Binding-site contacts:
Ligand atom N3A contacts residue ALA24 of chain 3.C at 3.8 Å.
Ligand atom N3A contacts residue PRO174 of chain 3.A at 3.7 Å.
Ligand atom C5B contacts residue PHE186 of chain 3.A at 3.9 Å (hydrophobic).
Ligand atom C2B contacts residue VAL188 of chain 3.A at 3.5 Å (hydrophobic).
Ligand atom C5B contacts residue MET224 of chain 3.A at 3.8 Å (hydrophobic).
Ligand atom C4C contacts residue VAL188 of chain 3.A at 3.7 Å (hydrophobic).
Ligand atom C1B contacts residue VAL188 of chain 3.A at 3.8 Å (hydrophobic).
Ligand atom C1B contacts residue ILE104 of chain 3.A at 4.0 Å (hydrophobic).
Ligand atom O1A contacts residue PHE186 of chain 3.A at 3.0 Å.
Ligand atom C2A contacts residue TYR152 of chain 3.A at 3.6 Å (hydrophobic).
Ligand atom C1C contacts residue LEU106 of chain 3.A at 3.8 Å (hydrophobic).
Ligand atom C4B contacts residue TYR152 of chain 3.A at 3.8 Å (hydrophobic).
Ligand atom N2 contacts residue LEU106 of chain 3.A at 3.8 Å.
Ligand atom C5A contacts residue VAL176 of chain 3.A at 3.6 Å (hydrophobic).
Ligand atom C5A contacts residue ALA150 of chain 3.A at 3.6 Å (hydrophobic).
Ligand atom C5B contacts residue TYR128 of chain 3.A at 4.0 Å (hydrophobic).
Ligand atom C2C contacts residue MET221 of chain 3.A at 4.0 Å (hydrophobic).
Ligand atom C1C contacts residue TYR128 of chain 3.A at 3.7 Å (hydrophobic).
Ligand atom N3A contacts residue TYR152 of chain 3.A at 3.5 Å.
Ligand atom C5A contacts residue PHE186 of chain 3.A at 3.5 Å (hydrophobic).
Ligand atom C3B contacts residue VAL188 of chain 3.A at 3.8 Å (hydrophobic).
Ligand atom O1 contacts residue LEU106 of chain 3.A at 3.8 Å.
Ligand atom C4 contacts residue TYR197 of chain 3.A at 3.8 Å (hydrophobic).
Ligand atom C1B contacts residue TYR128 of chain 3.A at 3.6 Å (hydrophobic).
Ligand atom O1B contacts residue TYR128 of chain 3.A at 3.4 Å (h-bond).
Ligand atom C4 contacts residue LEU106 of chain 3.A at 3.9 Å (hydrophobic).
Ligand atom C4C contacts residue VAL191 of chain 3.A at 3.0 Å (hydrophobic).
Ligand atom C4B contacts residue PHE186 of chain 3.A at 3.6 Å (hydrophobic).
Ligand atom C4A contacts residue PRO174 of chain 3.A at 3.1 Å (hydrophobic).
Ligand atom C5 contacts residue LEU106 of chain 3.A at 3.8 Å (hydrophobic).
Ligand atom C6B contacts residue TYR128 of chain 3.A at 3.3 Å (hydrophobic).
Ligand atom C6B contacts residue ILE104 of chain 3.A at 3.6 Å (hydrophobic).
Ligand atom C2C contacts residue TYR197 of chain 3.A at 3.7 Å (hydrophobic).
Ligand atom N3A contacts residue PHE186 of chain 3.A at 4.0 Å.
Ligand atom O1B contacts residue ILE104 of chain 3.A at 3.9 Å.
Ligand atom O1 contacts residue MET221 of chain 3.A at 3.9 Å.
Ligand atom C3B contacts residue TYR152 of chain 3.A at 3.7 Å (hydrophobic).
Ligand atom C3C contacts residue TYR128 of chain 3.A at 3.4 Å (hydrophobic).
Ligand atom C5C contacts residue VAL191 of chain 3.A at 3.8 Å (hydrophobic).
Ligand atom C2A contacts residue PHE186 of chain 3.A at 3.3 Å (hydrophobic).

The protein below binds the small molecule below.
Small molecule (SMILES): Cc1cc(CCCCCOc2ccc(C3=NCCO3)cc2)on1

Sequence of chain 3.A:
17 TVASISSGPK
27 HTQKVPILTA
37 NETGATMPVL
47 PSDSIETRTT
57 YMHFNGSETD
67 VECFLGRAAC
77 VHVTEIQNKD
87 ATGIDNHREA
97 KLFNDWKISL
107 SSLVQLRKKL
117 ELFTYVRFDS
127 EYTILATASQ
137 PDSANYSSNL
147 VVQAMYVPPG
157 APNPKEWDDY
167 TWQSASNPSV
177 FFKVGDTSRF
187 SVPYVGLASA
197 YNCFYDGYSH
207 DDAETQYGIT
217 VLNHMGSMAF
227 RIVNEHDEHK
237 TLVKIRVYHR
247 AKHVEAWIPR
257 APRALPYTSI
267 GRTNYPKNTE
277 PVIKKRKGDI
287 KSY

Sequence of chain 3.C:
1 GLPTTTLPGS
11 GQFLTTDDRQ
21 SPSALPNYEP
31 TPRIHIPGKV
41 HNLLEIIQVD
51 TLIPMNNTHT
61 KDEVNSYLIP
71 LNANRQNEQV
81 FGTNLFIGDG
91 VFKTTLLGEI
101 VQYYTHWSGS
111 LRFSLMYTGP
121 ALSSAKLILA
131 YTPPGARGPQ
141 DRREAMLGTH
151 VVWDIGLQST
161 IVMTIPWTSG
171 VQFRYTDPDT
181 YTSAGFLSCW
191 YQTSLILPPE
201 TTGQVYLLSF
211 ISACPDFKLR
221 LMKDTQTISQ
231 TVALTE